Sequence of chain 1.D:
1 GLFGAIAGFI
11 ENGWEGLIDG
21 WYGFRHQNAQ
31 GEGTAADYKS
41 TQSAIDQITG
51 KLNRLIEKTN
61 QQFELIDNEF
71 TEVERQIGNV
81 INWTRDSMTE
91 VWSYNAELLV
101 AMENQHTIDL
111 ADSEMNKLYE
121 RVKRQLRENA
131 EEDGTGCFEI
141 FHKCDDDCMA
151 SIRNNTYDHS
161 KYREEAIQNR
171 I

Binding-site contacts:
Ligand atom O7 contacts residue ARG75 of chain 1.D at 4.3 Å.
Ligand atom C1 contacts residue ASN82 of chain 1.D at 1.4 Å.
Ligand atom C3 contacts residue ASN82 of chain 1.D at 3.9 Å.
Ligand atom C7 contacts residue ARG75 of chain 1.D at 4.3 Å.
Ligand atom O5 contacts residue ASN82 of chain 1.D at 2.3 Å (h-bond).
Ligand atom O6 contacts residue SER294 of chain 1.C at 4.5 Å.
Ligand atom C7 contacts residue ASN82 of chain 1.D at 3.5 Å.
Ligand atom C7 contacts residue GLY78 of chain 1.D at 4.5 Å.
Ligand atom C3 contacts residue GLU72 of chain 1.D at 4.4 Å.
Ligand atom C4 contacts residue ASN82 of chain 1.D at 4.2 Å.
Ligand atom O7 contacts residue ASN79 of chain 1.D at 3.3 Å (h-bond).
Ligand atom O6 contacts residue ARG295 of chain 1.C at 4.1 Å.
Ligand atom C8 contacts residue GLU72 of chain 1.D at 3.4 Å.
Ligand atom C2 contacts residue ASN82 of chain 1.D at 2.6 Å.
Ligand atom O7 contacts residue ASN82 of chain 1.D at 3.7 Å.
Ligand atom O7 contacts residue GLU72 of chain 1.D at 4.3 Å.
Ligand atom C8 contacts residue GLY78 of chain 1.D at 3.7 Å.
Ligand atom C8 contacts residue ARG75 of chain 1.D at 3.5 Å.
Ligand atom C8 contacts residue ASN79 of chain 1.D at 3.6 Å.
Ligand atom C7 contacts residue GLU72 of chain 1.D at 3.6 Å.
Ligand atom N2 contacts residue ASN82 of chain 1.D at 3.1 Å (h-bond).
Ligand atom N2 contacts residue GLU72 of chain 1.D at 3.7 Å.
Ligand atom O6 contacts residue ARG85 of chain 1.D at 4.4 Å.
Ligand atom C5 contacts residue ASN82 of chain 1.D at 3.6 Å.
Ligand atom C7 contacts residue ASN79 of chain 1.D at 3.8 Å.
Ligand atom O3 contacts residue GLU72 of chain 1.D at 3.7 Å.

Sequence of chain 1.C:
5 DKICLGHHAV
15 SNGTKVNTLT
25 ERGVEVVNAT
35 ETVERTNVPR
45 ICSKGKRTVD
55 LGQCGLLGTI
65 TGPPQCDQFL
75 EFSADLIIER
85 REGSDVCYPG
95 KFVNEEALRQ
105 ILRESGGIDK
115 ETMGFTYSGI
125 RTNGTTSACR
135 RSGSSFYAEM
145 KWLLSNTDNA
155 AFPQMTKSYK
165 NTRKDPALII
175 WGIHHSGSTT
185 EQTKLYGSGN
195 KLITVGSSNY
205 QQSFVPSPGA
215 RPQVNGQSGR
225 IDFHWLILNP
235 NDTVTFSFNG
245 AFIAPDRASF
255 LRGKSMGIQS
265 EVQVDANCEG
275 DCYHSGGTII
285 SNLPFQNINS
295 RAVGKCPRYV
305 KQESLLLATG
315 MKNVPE

The small molecule below binds the protein below.
Small molecule (SMILES): CC(=O)N[C@@H]1[C@@H](O)[C@H](O)[C@@H](CO)O[C@H]1O